Binding-site contacts:
Ligand atom N2 contacts residue ASN163 of chain 1.A at 3.1 Å (h-bond).
Ligand atom C7 contacts residue ASN163 of chain 1.A at 3.8 Å.
Ligand atom C5 contacts residue ASN163 of chain 1.A at 3.7 Å.
Ligand atom O6 contacts residue THR114 of chain 1.A at 2.7 Å (h-bond).
Ligand atom C6 contacts residue LYS113 of chain 1.A at 3.3 Å.
Ligand atom C8 contacts residue ASN163 of chain 1.A at 4.1 Å.
Ligand atom O6 contacts residue LYS113 of chain 1.A at 3.7 Å.
Ligand atom O5 contacts residue ASN163 of chain 1.A at 2.3 Å (h-bond).
Ligand atom C1 contacts residue ASN163 of chain 1.A at 1.4 Å.
Ligand atom C2 contacts residue ASN163 of chain 1.A at 2.5 Å.
Ligand atom C6 contacts residue GLN115 of chain 1.A at 3.5 Å.
Ligand atom O7 contacts residue ASN163 of chain 1.A at 4.1 Å.
Ligand atom C5 contacts residue GLN115 of chain 1.A at 3.6 Å.
Ligand atom C1 contacts residue GLN115 of chain 1.A at 3.3 Å.
Ligand atom C6 contacts residue THR114 of chain 1.A at 3.9 Å.
Ligand atom O5 contacts residue GLN115 of chain 1.A at 3.0 Å (h-bond).
Ligand atom C1 contacts residue GLU132 of chain 1.A at 3.7 Å.
Ligand atom O5 contacts residue GLU132 of chain 1.A at 3.3 Å (salt-bridge).
Ligand atom C3 contacts residue ASN163 of chain 1.A at 3.8 Å.
Ligand atom C4 contacts residue ASN163 of chain 1.A at 4.2 Å.
Ligand atom O6 contacts residue GLN115 of chain 1.A at 2.6 Å (h-bond).

Sequence of chain 1.A:
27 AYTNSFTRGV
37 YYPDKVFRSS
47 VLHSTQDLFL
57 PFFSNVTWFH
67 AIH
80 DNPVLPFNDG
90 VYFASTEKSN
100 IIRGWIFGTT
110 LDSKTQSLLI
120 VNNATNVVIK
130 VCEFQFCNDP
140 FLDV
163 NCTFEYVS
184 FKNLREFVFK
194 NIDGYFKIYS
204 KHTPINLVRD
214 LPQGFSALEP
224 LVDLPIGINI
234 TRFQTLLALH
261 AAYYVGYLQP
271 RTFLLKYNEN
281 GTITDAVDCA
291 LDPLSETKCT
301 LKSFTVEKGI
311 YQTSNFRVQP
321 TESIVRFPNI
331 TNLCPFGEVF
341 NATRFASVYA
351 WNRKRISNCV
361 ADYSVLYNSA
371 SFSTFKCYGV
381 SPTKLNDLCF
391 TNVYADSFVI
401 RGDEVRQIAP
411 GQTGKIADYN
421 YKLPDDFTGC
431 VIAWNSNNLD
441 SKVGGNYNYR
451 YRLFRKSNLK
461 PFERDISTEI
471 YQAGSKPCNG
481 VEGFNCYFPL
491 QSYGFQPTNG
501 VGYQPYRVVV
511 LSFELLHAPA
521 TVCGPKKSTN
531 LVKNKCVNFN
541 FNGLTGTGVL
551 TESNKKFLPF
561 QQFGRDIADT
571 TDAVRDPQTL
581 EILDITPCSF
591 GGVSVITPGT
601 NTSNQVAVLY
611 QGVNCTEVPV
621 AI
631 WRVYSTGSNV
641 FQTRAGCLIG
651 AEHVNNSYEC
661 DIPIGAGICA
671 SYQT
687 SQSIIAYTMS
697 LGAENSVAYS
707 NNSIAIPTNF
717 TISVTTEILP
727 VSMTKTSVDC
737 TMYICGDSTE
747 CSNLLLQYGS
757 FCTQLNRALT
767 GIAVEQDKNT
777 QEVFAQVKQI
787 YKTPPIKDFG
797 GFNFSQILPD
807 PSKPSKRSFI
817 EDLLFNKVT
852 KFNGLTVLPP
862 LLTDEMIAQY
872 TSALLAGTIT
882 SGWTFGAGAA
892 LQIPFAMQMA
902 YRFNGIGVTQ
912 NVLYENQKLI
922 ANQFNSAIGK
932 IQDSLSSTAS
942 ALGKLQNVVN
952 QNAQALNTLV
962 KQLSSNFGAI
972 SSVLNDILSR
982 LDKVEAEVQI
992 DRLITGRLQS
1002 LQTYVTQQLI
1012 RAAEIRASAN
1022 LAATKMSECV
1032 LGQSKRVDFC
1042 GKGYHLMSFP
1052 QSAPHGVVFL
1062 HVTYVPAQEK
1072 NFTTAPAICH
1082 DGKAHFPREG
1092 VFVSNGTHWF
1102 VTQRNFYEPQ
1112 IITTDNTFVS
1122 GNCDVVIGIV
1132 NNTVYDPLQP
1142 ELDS

This small molecule binds to this protein.
Small molecule (SMILES): CC(=O)N[C@@H]1[C@@H](O)[C@H](O)[C@@H](CO)O[C@H]1O